Binding-site contacts:
Ligand atom N contacts residue TYR69 of chain 1.A at 3.4 Å.
Ligand atom C contacts residue TYR69 of chain 1.A at 3.3 Å (hydrophobic).
Ligand atom O contacts residue ARG65 of chain 1.A at 3.3 Å (salt-bridge).
Ligand atom C contacts residue ASN70 of chain 1.A at 3.6 Å.
Ligand atom O contacts residue ASN70 of chain 1.A at 3.0 Å (h-bond).
Ligand atom C contacts residue MET96 of chain 1.A at 3.8 Å (hydrophobic).
Ligand atom CD contacts residue ASN70 of chain 1.A at 3.6 Å.
Ligand atom CB contacts residue SER144 of chain 1.A at 3.7 Å.
Ligand atom O contacts residue TYR69 of chain 1.A at 3.6 Å.
Ligand atom C contacts residue TYR64 of chain 1.A at 3.0 Å (hydrophobic).
Ligand atom CA contacts residue ASP38 of chain 1.A at 3.6 Å.
Ligand atom O contacts residue TYR64 of chain 1.A at 2.7 Å (h-bond).
Ligand atom CB contacts residue VAL142 of chain 1.A at 3.7 Å (hydrophobic).
Ligand atom CB contacts residue TYR69 of chain 1.A at 3.5 Å (hydrophobic).
Ligand atom CB contacts residue THR93 of chain 1.A at 3.6 Å.
Ligand atom OG1 contacts residue ASN70 of chain 1.A at 2.8 Å (h-bond).
Ligand atom CA contacts residue TYR69 of chain 1.A at 3.7 Å (hydrophobic).
Ligand atom C contacts residue SER144 of chain 1.A at 3.4 Å.
Ligand atom N contacts residue ASN70 of chain 1.A at 3.0 Å (h-bond).
Ligand atom CB contacts residue PHE143 of chain 1.A at 3.8 Å (hydrophobic).
Ligand atom CG contacts residue THR59 of chain 1.A at 3.7 Å.
Ligand atom CD contacts residue VAL142 of chain 1.A at 3.5 Å (hydrophobic).
Ligand atom O contacts residue PHE143 of chain 1.A at 3.2 Å.
Ligand atom N contacts residue TYR69 of chain 1.A at 3.7 Å.
Ligand atom N contacts residue MET96 of chain 1.A at 3.8 Å.
Ligand atom O contacts residue TYR69 of chain 1.A at 3.5 Å.
Ligand atom OG1 contacts residue TYR69 of chain 1.A at 3.4 Å.
Ligand atom CB contacts residue TYR64 of chain 1.A at 3.4 Å (hydrophobic).
Ligand atom N contacts residue ASP38 of chain 1.A at 3.3 Å (salt-bridge).
Ligand atom O contacts residue SER144 of chain 1.A at 2.9 Å (h-bond).
Ligand atom OE2 contacts residue PHE143 of chain 1.A at 3.2 Å.
Ligand atom CG contacts residue TYR64 of chain 1.A at 3.6 Å (hydrophobic).
Ligand atom CG contacts residue PHE143 of chain 1.A at 3.7 Å (hydrophobic).
Ligand atom CA contacts residue ASN70 of chain 1.A at 3.2 Å.
Ligand atom OXT contacts residue TYR64 of chain 1.A at 2.8 Å (h-bond).
Ligand atom O contacts residue SER144 of chain 1.A at 2.6 Å (h-bond).
Ligand atom C contacts residue MET96 of chain 1.A at 3.7 Å (hydrophobic).
Ligand atom CA contacts residue TYR69 of chain 1.A at 3.4 Å (hydrophobic).
Ligand atom O contacts residue ASN70 of chain 1.A at 3.3 Å (h-bond).
Ligand atom C contacts residue PHE143 of chain 1.A at 3.6 Å (hydrophobic).

A protein and the small-molecule ligand that binds it are described below.
Small molecule (SMILES): C[C@H](NC(=O)[C@@H](NC(=O)[C@@H]1CCCN1C(=O)[C@H](CCC(=O)O)NC(=O)[C@@H]1CCCN1)[C@@H](C)O)C(=O)N1CCC[C@H]1C(=O)N1CCC[C@H]1C(=O)N[C@@H](CCC(=O)O)C(=O)N[C@@H](CCC(=O)O)C(=O)O

Sequence of chain 1.A:
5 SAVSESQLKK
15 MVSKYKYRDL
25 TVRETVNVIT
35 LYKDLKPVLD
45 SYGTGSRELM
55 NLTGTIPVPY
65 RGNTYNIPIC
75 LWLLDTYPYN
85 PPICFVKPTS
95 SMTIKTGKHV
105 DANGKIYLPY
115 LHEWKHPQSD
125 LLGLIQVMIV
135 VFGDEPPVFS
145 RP